Sequence of chain 1.A:
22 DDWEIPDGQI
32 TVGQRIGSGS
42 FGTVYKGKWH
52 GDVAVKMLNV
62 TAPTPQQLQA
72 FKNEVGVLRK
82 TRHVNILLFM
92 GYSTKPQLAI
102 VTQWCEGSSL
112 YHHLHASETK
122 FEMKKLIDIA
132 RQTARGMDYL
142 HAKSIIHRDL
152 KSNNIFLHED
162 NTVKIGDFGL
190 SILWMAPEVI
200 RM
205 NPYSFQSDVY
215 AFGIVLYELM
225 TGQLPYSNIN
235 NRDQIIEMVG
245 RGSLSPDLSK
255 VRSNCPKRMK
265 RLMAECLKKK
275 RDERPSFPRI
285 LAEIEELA

The protein below binds the small molecule below.
Small molecule (SMILES): CCCS(=O)(=O)Nc1cccc(Nc2ccc3ncn(C)c(=O)c3c2)c1C#N

Binding-site contacts:
Ligand atom NAS contacts residue ASP168 of chain 1.A at 3.2 Å (salt-bridge).
Ligand atom NAQ contacts residue CYS106 of chain 1.A at 2.9 Å (h-bond).
Ligand atom CAL contacts residue GLN104 of chain 1.A at 3.5 Å.
Ligand atom CAP contacts residue LEU79 of chain 1.A at 3.8 Å (hydrophobic).
Ligand atom CAG contacts residue LEU88 of chain 1.A at 3.7 Å (hydrophobic).
Ligand atom CAO contacts residue PHE169 of chain 1.A at 3.8 Å (hydrophobic).
Ligand atom NAQ contacts residue TRP105 of chain 1.A at 3.4 Å.
Ligand atom CAU contacts residue LEU88 of chain 1.A at 3.5 Å (hydrophobic).
Ligand atom CAB contacts residue TRP105 of chain 1.A at 3.6 Å (hydrophobic).
Ligand atom OAE contacts residue LYS57 of chain 1.A at 3.7 Å.
Ligand atom CAN contacts residue PHE157 of chain 1.A at 3.3 Å (hydrophobic).
Ligand atom CAB contacts residue GLY108 of chain 1.A at 3.7 Å.
Ligand atom CAK contacts residue ALA55 of chain 1.A at 3.5 Å (hydrophobic).
Ligand atom SBB contacts residue ASP168 of chain 1.A at 3.7 Å.
Ligand atom OAF contacts residue PHE169 of chain 1.A at 3.0 Å (h-bond).
Ligand atom CAK contacts residue THR103 of chain 1.A at 3.7 Å.
Ligand atom CAM contacts residue CYS106 of chain 1.A at 3.1 Å (hydrophobic).
Ligand atom CAX contacts residue PHE157 of chain 1.A at 3.5 Å (hydrophobic).
Ligand atom CAH contacts residue LYS57 of chain 1.A at 3.5 Å.
Ligand atom CAL contacts residue ALA55 of chain 1.A at 3.4 Å (hydrophobic).
Ligand atom NAC contacts residue GLY167 of chain 1.A at 3.5 Å.
Ligand atom CAT contacts residue PHE157 of chain 1.A at 3.7 Å (hydrophobic).
Ligand atom NAC contacts residue ASN155 of chain 1.A at 3.6 Å (h-bond).
Ligand atom OAF contacts residue ASP168 of chain 1.A at 3.1 Å.
Ligand atom CAH contacts residue THR103 of chain 1.A at 3.6 Å.
Ligand atom CAG contacts residue ASP168 of chain 1.A at 3.6 Å.
Ligand atom OAF contacts residue GLY170 of chain 1.A at 3.0 Å (h-bond).
Ligand atom NAC contacts residue PHE157 of chain 1.A at 3.7 Å.
Ligand atom NAC contacts residue ASP168 of chain 1.A at 3.2 Å (salt-bridge).
Ligand atom CAM contacts residue TRP105 of chain 1.A at 3.4 Å (hydrophobic).
Ligand atom NBA contacts residue TRP105 of chain 1.A at 3.5 Å.
Ligand atom CAA contacts residue LEU88 of chain 1.A at 3.2 Å (hydrophobic).
Ligand atom CAJ contacts residue LYS57 of chain 1.A at 3.8 Å.
Ligand atom OAD contacts residue PHE157 of chain 1.A at 3.5 Å.
Ligand atom CAI contacts residue THR103 of chain 1.A at 3.8 Å.
Ligand atom CAZ contacts residue PHE157 of chain 1.A at 3.6 Å (hydrophobic).
Ligand atom CAV contacts residue LEU88 of chain 1.A at 3.8 Å (hydrophobic).
Ligand atom OAD contacts residue ILE37 of chain 1.A at 3.7 Å.
Ligand atom CAK contacts residue LEU88 of chain 1.A at 3.6 Å (hydrophobic).
Ligand atom CAJ contacts residue THR103 of chain 1.A at 3.7 Å.